Sequence of chain 2.A:
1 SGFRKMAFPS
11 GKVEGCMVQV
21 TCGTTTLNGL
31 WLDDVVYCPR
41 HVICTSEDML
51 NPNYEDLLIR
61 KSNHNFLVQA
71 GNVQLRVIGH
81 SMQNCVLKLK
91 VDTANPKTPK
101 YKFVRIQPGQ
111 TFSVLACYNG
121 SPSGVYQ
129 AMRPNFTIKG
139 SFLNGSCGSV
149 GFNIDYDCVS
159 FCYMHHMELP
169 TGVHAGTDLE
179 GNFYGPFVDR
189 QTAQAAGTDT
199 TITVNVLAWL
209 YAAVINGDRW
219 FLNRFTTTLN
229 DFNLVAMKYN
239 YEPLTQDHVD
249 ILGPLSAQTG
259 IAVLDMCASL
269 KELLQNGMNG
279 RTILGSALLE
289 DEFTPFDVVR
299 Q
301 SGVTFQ

Sequence of chain 1.A:
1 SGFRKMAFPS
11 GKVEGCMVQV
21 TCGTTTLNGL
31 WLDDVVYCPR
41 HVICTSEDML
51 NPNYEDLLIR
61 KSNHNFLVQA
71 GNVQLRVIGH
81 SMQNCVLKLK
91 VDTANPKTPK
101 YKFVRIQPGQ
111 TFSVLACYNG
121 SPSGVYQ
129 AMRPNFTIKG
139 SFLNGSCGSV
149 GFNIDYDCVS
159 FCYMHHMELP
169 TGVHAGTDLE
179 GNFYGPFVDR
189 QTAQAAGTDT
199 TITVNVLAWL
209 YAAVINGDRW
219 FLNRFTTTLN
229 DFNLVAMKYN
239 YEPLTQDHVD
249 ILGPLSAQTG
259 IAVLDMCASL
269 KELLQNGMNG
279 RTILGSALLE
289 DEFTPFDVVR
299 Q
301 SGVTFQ

Binding-site contacts:
Ligand atom O11 contacts residue GLY143 of chain 2.A at 3.6 Å.
Ligand atom O11 contacts residue CYS145 of chain 2.A at 3.1 Å (h-bond).
Ligand atom N16 contacts residue CYS145 of chain 2.A at 3.5 Å (h-bond).
Ligand atom C22 contacts residue ASN142 of chain 2.A at 3.6 Å.
Ligand atom O26 contacts residue HIS163 of chain 2.A at 2.7 Å (h-bond).
Ligand atom O29 contacts residue GLN189 of chain 2.A at 3.1 Å.
Ligand atom O26 contacts residue PHE140 of chain 2.A at 3.7 Å.
Ligand atom C10 contacts residue CYS145 of chain 2.A at 1.8 Å (hydrophobic).
Ligand atom O8 contacts residue MET165 of chain 2.A at 3.5 Å.
Ligand atom O33 contacts residue MET165 of chain 2.A at 3.2 Å.
Ligand atom C36 contacts residue MET165 of chain 2.A at 3.6 Å (hydrophobic).
Ligand atom N10 contacts residue GLU166 of chain 2.A at 2.7 Å (salt-bridge).
Ligand atom C3 contacts residue ALA191 of chain 2.A at 3.4 Å (hydrophobic).
Ligand atom O26 contacts residue GLU166 of chain 2.A at 3.6 Å.
Ligand atom C19 contacts residue LEU141 of chain 2.A at 3.7 Å (hydrophobic).
Ligand atom C14 contacts residue HIS164 of chain 2.A at 3.7 Å.
Ligand atom C30 contacts residue GLU166 of chain 2.A at 3.7 Å.
Ligand atom C9 contacts residue GLU166 of chain 2.A at 3.4 Å.
Ligand atom C21 contacts residue ASN142 of chain 2.A at 3.1 Å.
Ligand atom C3 contacts residue THR190 of chain 2.A at 3.1 Å.
Ligand atom C7 contacts residue THR190 of chain 2.A at 2.9 Å.
Ligand atom C37 contacts residue MET49 of chain 2.A at 3.7 Å (hydrophobic).
Ligand atom C37 contacts residue ASP187 of chain 2.A at 3.8 Å.
Ligand atom N16 contacts residue HIS164 of chain 2.A at 3.2 Å (h-bond).
Ligand atom C19 contacts residue CYS145 of chain 2.A at 3.5 Å (hydrophobic).
Ligand atom O29 contacts residue ARG188 of chain 2.A at 3.6 Å.
Ligand atom C11 contacts residue GLU166 of chain 2.A at 3.7 Å.
Ligand atom O33 contacts residue GLU166 of chain 2.A at 2.8 Å (salt-bridge).
Ligand atom C24 contacts residue GLU166 of chain 2.A at 3.6 Å.
Ligand atom O8 contacts residue GLU166 of chain 2.A at 3.2 Å (salt-bridge).
Ligand atom C6 contacts residue PRO168 of chain 2.A at 3.5 Å (hydrophobic).
Ligand atom C17 contacts residue HIS164 of chain 2.A at 3.4 Å.
Ligand atom C2 contacts residue ALA191 of chain 2.A at 3.7 Å (hydrophobic).
Ligand atom C9 contacts residue MET165 of chain 2.A at 3.8 Å (hydrophobic).
Ligand atom C17 contacts residue CYS145 of chain 2.A at 2.4 Å (hydrophobic).
Ligand atom C4 contacts residue THR190 of chain 2.A at 3.2 Å.
Ligand atom C5 contacts residue PRO168 of chain 2.A at 3.2 Å (hydrophobic).
Ligand atom C10 contacts residue HIS41 of chain 2.A at 3.5 Å.
Ligand atom N23 contacts residue PHE140 of chain 2.A at 3.2 Å (h-bond).
Ligand atom N23 contacts residue GLU166 of chain 2.A at 3.0 Å (salt-bridge).

This protein binds this small molecule.
Small molecule (SMILES): CC(C)C[C@H](NC(=O)[C@@H](NC(=O)OCc1ccccc1)C(C)C)C(=O)N[C@@H](CO)C[C@@H]1CCNC1=O